The protein below binds the small molecule below.
Small molecule (SMILES): C[Se]CC[C@H](N)C(=O)O

Binding-site contacts:
Ligand atom CA contacts residue ASN203 of chain 1.B at 3.7 Å.
Ligand atom O contacts residue GLU84 of chain 1.B at 3.5 Å (salt-bridge).
Ligand atom C contacts residue GLU84 of chain 1.B at 3.4 Å.
Ligand atom O contacts residue TYR201 of chain 1.B at 4.2 Å.
Ligand atom N contacts residue TYR41 of chain 1.B at 4.2 Å.
Ligand atom CA contacts residue ASN178 of chain 1.B at 3.5 Å.
Ligand atom CG contacts residue HIS60 of chain 1.B at 3.7 Å.
Ligand atom O contacts residue ASN203 of chain 1.B at 2.7 Å (h-bond).
Ligand atom CE contacts residue TYR41 of chain 1.B at 3.4 Å (hydrophobic).
Ligand atom C contacts residue ARG116 of chain 1.B at 3.8 Å.
Ligand atom N contacts residue ASN203 of chain 1.B at 2.8 Å (h-bond).
Ligand atom SE contacts residue HIS60 of chain 1.B at 3.5 Å.
Ligand atom CA contacts residue ASN176 of chain 1.B at 4.0 Å.
Ligand atom OXT contacts residue HIS60 of chain 1.B at 4.2 Å.
Ligand atom SE contacts residue GLN59 of chain 1.B at 3.9 Å.
Ligand atom CE contacts residue GLN59 of chain 1.B at 3.7 Å.
Ligand atom CA contacts residue GLU84 of chain 1.B at 3.5 Å.
Ligand atom CE contacts residue PHE58 of chain 1.B at 3.6 Å (hydrophobic).
Ligand atom O contacts residue HIS60 of chain 1.B at 4.0 Å.
Ligand atom CE contacts residue PHE63 of chain 1.B at 3.6 Å (hydrophobic).
Ligand atom N contacts residue HIS15 of chain 1.B at 3.9 Å.
Ligand atom CG contacts residue ASN176 of chain 1.B at 3.6 Å.
Ligand atom CB contacts residue PHE58 of chain 1.B at 3.2 Å (hydrophobic).
Ligand atom OXT contacts residue ARG116 of chain 1.B at 3.0 Å (salt-bridge).
Ligand atom CB contacts residue TYR41 of chain 1.B at 3.6 Å (hydrophobic).
Ligand atom CA contacts residue PHE58 of chain 1.B at 4.1 Å (hydrophobic).
Ligand atom OXT contacts residue ASN176 of chain 1.B at 3.0 Å (h-bond).
Ligand atom O contacts residue ARG116 of chain 1.B at 4.0 Å.
Ligand atom N contacts residue GLU84 of chain 1.B at 2.8 Å (salt-bridge).
Ligand atom CB contacts residue HIS60 of chain 1.B at 4.2 Å.
Ligand atom CG contacts residue TYR41 of chain 1.B at 3.6 Å (hydrophobic).
Ligand atom CA contacts residue TYR41 of chain 1.B at 3.5 Å (hydrophobic).
Ligand atom C contacts residue ASN176 of chain 1.B at 3.9 Å.
Ligand atom N contacts residue PHE58 of chain 1.B at 3.7 Å.
Ligand atom C contacts residue ASN203 of chain 1.B at 3.8 Å.
Ligand atom SE contacts residue PHE63 of chain 1.B at 3.4 Å.
Ligand atom N contacts residue ASN178 of chain 1.B at 3.4 Å (h-bond).
Ligand atom OXT contacts residue GLU84 of chain 1.B at 3.9 Å.
Ligand atom CB contacts residue ASN203 of chain 1.B at 3.9 Å.
Ligand atom C contacts residue HIS60 of chain 1.B at 4.2 Å.

Sequence of chain 1.B:
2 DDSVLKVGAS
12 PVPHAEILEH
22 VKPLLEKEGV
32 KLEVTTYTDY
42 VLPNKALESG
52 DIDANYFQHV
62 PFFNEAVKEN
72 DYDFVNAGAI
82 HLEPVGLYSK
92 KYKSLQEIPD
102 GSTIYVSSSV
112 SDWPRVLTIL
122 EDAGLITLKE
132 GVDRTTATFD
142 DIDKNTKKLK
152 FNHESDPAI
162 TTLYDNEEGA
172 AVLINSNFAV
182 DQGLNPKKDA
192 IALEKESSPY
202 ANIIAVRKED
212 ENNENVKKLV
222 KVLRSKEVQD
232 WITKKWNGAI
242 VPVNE